Sequence of chain 1.A:
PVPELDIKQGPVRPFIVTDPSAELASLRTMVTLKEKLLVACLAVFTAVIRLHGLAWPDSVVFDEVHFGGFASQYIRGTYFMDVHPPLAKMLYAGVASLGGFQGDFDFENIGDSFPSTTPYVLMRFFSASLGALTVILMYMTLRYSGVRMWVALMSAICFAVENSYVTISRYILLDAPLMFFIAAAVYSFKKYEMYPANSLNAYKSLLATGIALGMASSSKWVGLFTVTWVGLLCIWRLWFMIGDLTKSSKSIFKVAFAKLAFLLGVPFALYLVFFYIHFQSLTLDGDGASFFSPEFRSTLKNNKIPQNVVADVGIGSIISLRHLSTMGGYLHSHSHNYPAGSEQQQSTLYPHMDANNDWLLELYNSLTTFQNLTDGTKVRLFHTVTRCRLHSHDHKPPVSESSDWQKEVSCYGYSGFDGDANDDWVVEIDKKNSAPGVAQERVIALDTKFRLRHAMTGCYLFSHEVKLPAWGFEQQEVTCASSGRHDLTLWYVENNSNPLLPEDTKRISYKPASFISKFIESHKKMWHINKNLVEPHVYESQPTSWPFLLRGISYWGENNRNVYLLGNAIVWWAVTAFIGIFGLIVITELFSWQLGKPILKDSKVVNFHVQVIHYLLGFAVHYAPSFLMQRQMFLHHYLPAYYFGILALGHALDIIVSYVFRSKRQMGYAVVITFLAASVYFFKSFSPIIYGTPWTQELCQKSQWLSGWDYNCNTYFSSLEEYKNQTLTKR

This small molecule binds to this protein.
Small molecule (SMILES): CC(=O)N[C@@H]1[C@@H](O)[C@H](O)[C@@H](CO)O[C@H]1O

Binding-site contacts:
Ligand atom C2 contacts residue ARG460 of chain 1.A at 3.9 Å.
Ligand atom C1 contacts residue ASN390 of chain 1.A at 1.4 Å.
Ligand atom C5 contacts residue ASN390 of chain 1.A at 3.7 Å.
Ligand atom C3 contacts residue ASN390 of chain 1.A at 3.8 Å.
Ligand atom N2 contacts residue ARG460 of chain 1.A at 4.2 Å.
Ligand atom C4 contacts residue ARG460 of chain 1.A at 4.0 Å.
Ligand atom C8 contacts residue PHE388 of chain 1.A at 3.3 Å (hydrophobic).
Ligand atom C5 contacts residue VAL456 of chain 1.A at 4.3 Å (hydrophobic).
Ligand atom N2 contacts residue ASN390 of chain 1.A at 2.9 Å (h-bond).
Ligand atom C7 contacts residue ASN390 of chain 1.A at 3.9 Å.
Ligand atom C4 contacts residue ASN390 of chain 1.A at 4.2 Å.
Ligand atom C6 contacts residue ARG460 of chain 1.A at 3.8 Å.
Ligand atom O5 contacts residue ASN390 of chain 1.A at 2.4 Å (h-bond).
Ligand atom C5 contacts residue ARG460 of chain 1.A at 3.5 Å.
Ligand atom C7 contacts residue PHE388 of chain 1.A at 4.3 Å (hydrophobic).
Ligand atom C3 contacts residue ARG460 of chain 1.A at 3.6 Å.
Ligand atom O4 contacts residue ARG460 of chain 1.A at 3.7 Å.
Ligand atom O7 contacts residue ASN390 of chain 1.A at 4.4 Å.
Ligand atom C2 contacts residue ASN390 of chain 1.A at 2.5 Å.
Ligand atom O5 contacts residue ARG460 of chain 1.A at 3.8 Å.
Ligand atom C1 contacts residue ARG460 of chain 1.A at 3.4 Å.
Ligand atom N2 contacts residue PHE388 of chain 1.A at 4.3 Å.
Ligand atom C6 contacts residue VAL456 of chain 1.A at 3.8 Å (hydrophobic).
Ligand atom O4 contacts residue VAL456 of chain 1.A at 4.3 Å.
Ligand atom O6 contacts residue VAL456 of chain 1.A at 3.8 Å.